The small molecule below binds the protein below.
Small molecule (SMILES): Nc1nc2c(ncn2[C@@H]2O[C@H](CO[P](=O)(O)O[P](=O)(O)NP(=O)(O)O)[C@@H](O)[C@H]2O)c(=O)[nH]1

Binding-site contacts:
Ligand atom O2' contacts residue ASP30 of chain 1.B at 3.3 Å (salt-bridge).
Ligand atom O2' contacts residue PHE28 of chain 1.B at 3.3 Å.
Ligand atom O2B contacts residue GLY15 of chain 1.B at 3.1 Å (h-bond).
Ligand atom C3' contacts residue ASP30 of chain 1.B at 3.4 Å.
Ligand atom C5' contacts residue ASP13 of chain 1.B at 3.2 Å.
Ligand atom O2' contacts residue VAL29 of chain 1.B at 2.7 Å (h-bond).
Ligand atom N2 contacts residue ASP119 of chain 1.B at 2.8 Å (salt-bridge).
Ligand atom O6 contacts residue LYS117 of chain 1.B at 3.3 Å.
Ligand atom O3A contacts residue ASP13 of chain 1.B at 3.6 Å.
Ligand atom PG contacts residue MG1 of chain 1.J at 3.2 Å.
Ligand atom O4' contacts residue LYS117 of chain 1.B at 3.1 Å (salt-bridge).
Ligand atom C6 contacts residue LYS117 of chain 1.B at 3.5 Å.
Ligand atom O3G contacts residue LYS16 of chain 1.B at 2.7 Å (salt-bridge).
Ligand atom O3G contacts residue GLY60 of chain 1.B at 3.0 Å (h-bond).
Ligand atom C6 contacts residue ASP119 of chain 1.B at 3.6 Å.
Ligand atom O3A contacts residue GLY15 of chain 1.B at 3.2 Å (h-bond).
Ligand atom C2' contacts residue VAL29 of chain 1.B at 3.5 Å (hydrophobic).
Ligand atom O2B contacts residue LYS16 of chain 1.B at 2.7 Å (salt-bridge).
Ligand atom N1 contacts residue ASP119 of chain 1.B at 2.8 Å (salt-bridge).
Ligand atom O2A contacts residue GLY15 of chain 1.B at 3.2 Å.
Ligand atom O3G contacts residue GLY12 of chain 1.B at 3.5 Å.
Ligand atom C4' contacts residue ASP13 of chain 1.B at 3.5 Å.
Ligand atom PB contacts residue MG1 of chain 1.J at 3.3 Å.
Ligand atom O6 contacts residue SER145 of chain 1.B at 3.4 Å.
Ligand atom N3B contacts residue MG1 of chain 1.J at 3.5 Å.
Ligand atom N7 contacts residue ASN116 of chain 1.B at 3.1 Å (h-bond).
Ligand atom O2A contacts residue SER17 of chain 1.B at 3.3 Å (h-bond).
Ligand atom O6 contacts residue ALA146 of chain 1.B at 2.8 Å (h-bond).
Ligand atom O6 contacts residue ASN116 of chain 1.B at 3.4 Å (h-bond).
Ligand atom O2B contacts residue ASP13 of chain 1.B at 3.5 Å (salt-bridge).
Ligand atom O1G contacts residue MG1 of chain 1.J at 2.0 Å.
Ligand atom O1B contacts residue MG1 of chain 1.J at 2.0 Å.
Ligand atom O3' contacts residue ASP30 of chain 1.B at 3.0 Å (salt-bridge).
Ligand atom O1B contacts residue SER17 of chain 1.B at 3.0 Å (h-bond).
Ligand atom O2A contacts residue ALA18 of chain 1.B at 2.8 Å (h-bond).
Ligand atom O6 contacts residue LYS147 of chain 1.B at 3.5 Å (salt-bridge).
Ligand atom C5 contacts residue LYS117 of chain 1.B at 3.5 Å.
Ligand atom N3B contacts residue ASP13 of chain 1.B at 3.1 Å (salt-bridge).
Ligand atom O6 contacts residue ASP119 of chain 1.B at 3.4 Å (salt-bridge).
Ligand atom O2B contacts residue VAL14 of chain 1.B at 3.3 Å (h-bond).

Sequence of chain 1.B:
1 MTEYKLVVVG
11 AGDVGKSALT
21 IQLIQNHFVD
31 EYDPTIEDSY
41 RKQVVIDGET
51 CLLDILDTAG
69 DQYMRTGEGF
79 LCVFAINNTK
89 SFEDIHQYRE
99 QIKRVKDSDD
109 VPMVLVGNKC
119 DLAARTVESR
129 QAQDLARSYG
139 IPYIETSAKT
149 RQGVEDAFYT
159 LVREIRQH